Sequence of chain 1.C:
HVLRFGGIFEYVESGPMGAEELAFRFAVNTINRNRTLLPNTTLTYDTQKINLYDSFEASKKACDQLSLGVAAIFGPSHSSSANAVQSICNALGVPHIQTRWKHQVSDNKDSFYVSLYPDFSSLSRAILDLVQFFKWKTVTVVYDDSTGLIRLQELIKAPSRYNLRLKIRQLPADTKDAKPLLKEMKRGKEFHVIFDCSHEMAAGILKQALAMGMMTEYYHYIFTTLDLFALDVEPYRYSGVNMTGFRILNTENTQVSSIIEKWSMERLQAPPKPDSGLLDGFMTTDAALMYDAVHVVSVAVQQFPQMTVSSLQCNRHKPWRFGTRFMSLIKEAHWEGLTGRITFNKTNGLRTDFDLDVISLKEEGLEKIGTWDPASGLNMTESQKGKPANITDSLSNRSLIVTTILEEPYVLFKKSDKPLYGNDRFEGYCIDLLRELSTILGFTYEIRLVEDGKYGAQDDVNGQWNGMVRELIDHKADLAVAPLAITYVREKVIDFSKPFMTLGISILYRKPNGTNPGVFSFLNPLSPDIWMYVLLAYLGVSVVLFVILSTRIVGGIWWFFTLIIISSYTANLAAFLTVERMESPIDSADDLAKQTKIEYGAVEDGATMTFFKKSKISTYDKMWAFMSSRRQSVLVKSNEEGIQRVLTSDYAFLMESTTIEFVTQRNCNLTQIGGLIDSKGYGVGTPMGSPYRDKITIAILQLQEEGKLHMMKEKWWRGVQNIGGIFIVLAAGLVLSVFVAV

A protein and the small-molecule ligand that binds it are described below.
Small molecule (SMILES): C/C(=C/C=C/[C@@H](C)C(=O)O)[C@H]1CN[C@H](C(=O)O)[C@H]1CC(=O)O

Binding-site contacts:
Ligand atom CG contacts residue VAL652 of chain 1.C at 3.7 Å (hydrophobic).
Ligand atom O contacts residue ARG490 of chain 1.C at 3.6 Å (salt-bridge).
Ligand atom CA contacts residue TYR731 of chain 1.C at 3.8 Å (hydrophobic).
Ligand atom OAD contacts residue TYR455 of chain 1.C at 3.2 Å.
Ligand atom OE1 contacts residue THR657 of chain 1.C at 3.4 Å.
Ligand atom CAL contacts residue PRO483 of chain 1.C at 3.3 Å (hydrophobic).
Ligand atom OE2 contacts residue GLY655 of chain 1.C at 3.3 Å.
Ligand atom CAA contacts residue GLU407 of chain 1.C at 3.7 Å.
Ligand atom CAA contacts residue ASN688 of chain 1.C at 3.5 Å.
Ligand atom OE2 contacts residue VAL652 of chain 1.C at 3.5 Å.
Ligand atom OE1 contacts residue VAL652 of chain 1.C at 3.9 Å.
Ligand atom OXT contacts residue TYR731 of chain 1.C at 3.8 Å.
Ligand atom N contacts residue TYR731 of chain 1.C at 3.3 Å (h-bond).
Ligand atom CAQ contacts residue ASP654 of chain 1.C at 3.4 Å.
Ligand atom CAS contacts residue ASP654 of chain 1.C at 3.4 Å.
Ligand atom OE2 contacts residue ALA656 of chain 1.C at 3.8 Å.
Ligand atom CAB contacts residue LYS686 of chain 1.C at 3.3 Å.
Ligand atom OE1 contacts residue GLU705 of chain 1.C at 3.0 Å (salt-bridge).
Ligand atom CAT contacts residue TYR455 of chain 1.C at 3.6 Å (hydrophobic).
Ligand atom CAJ contacts residue TYR455 of chain 1.C at 3.5 Å (hydrophobic).
Ligand atom CD contacts residue VAL652 of chain 1.C at 3.6 Å (hydrophobic).
Ligand atom OAD contacts residue LYS454 of chain 1.C at 3.8 Å.
Ligand atom O contacts residue GLY655 of chain 1.C at 3.3 Å.
Ligand atom CAA contacts residue GLU408 of chain 1.C at 3.4 Å.
Ligand atom OXT contacts residue ALA485 of chain 1.C at 3.6 Å.
Ligand atom CAA contacts residue TYR455 of chain 1.C at 3.7 Å (hydrophobic).
Ligand atom OAD contacts residue ASP654 of chain 1.C at 2.9 Å (salt-bridge).
Ligand atom CAI contacts residue TYR455 of chain 1.C at 3.6 Å (hydrophobic).
Ligand atom OXT contacts residue ALA656 of chain 1.C at 3.3 Å.
Ligand atom N contacts residue PRO483 of chain 1.C at 3.0 Å (h-bond).
Ligand atom CAI contacts residue ASP654 of chain 1.C at 3.9 Å.
Ligand atom CD contacts residue THR657 of chain 1.C at 3.9 Å.
Ligand atom OE2 contacts residue THR657 of chain 1.C at 3.4 Å (h-bond).
Ligand atom O contacts residue ALA656 of chain 1.C at 3.0 Å (h-bond).
Ligand atom CAP contacts residue TYR455 of chain 1.C at 3.5 Å (hydrophobic).
Ligand atom CAQ contacts residue GLY453 of chain 1.C at 3.8 Å.
Ligand atom OAG contacts residue GLY453 of chain 1.C at 3.1 Å (h-bond).
Ligand atom C contacts residue ALA656 of chain 1.C at 3.5 Å (hydrophobic).
Ligand atom OAG contacts residue ASP654 of chain 1.C at 3.9 Å.
Ligand atom OAG contacts residue LYS454 of chain 1.C at 3.3 Å.